Binding-site contacts:
Ligand atom OAB contacts residue GLY109 of chain 1.A at 2.7 Å (h-bond).
Ligand atom OAE contacts residue ASN110 of chain 1.A at 4.0 Å.
Ligand atom CAU contacts residue ILE105 of chain 1.A at 4.0 Å (hydrophobic).
Ligand atom PAY contacts residue ASP107 of chain 1.A at 3.9 Å.
Ligand atom OAA contacts residue ILE105 of chain 1.A at 3.7 Å.
Ligand atom PAY contacts residue GLY109 of chain 1.A at 3.8 Å.
Ligand atom CAN contacts residue ILE105 of chain 1.A at 3.9 Å (hydrophobic).
Ligand atom OAE contacts residue THR111 of chain 1.A at 2.8 Å (h-bond).
Ligand atom OAB contacts residue ASN110 of chain 1.A at 4.1 Å.
Ligand atom OAA contacts residue GLU155 of chain 1.A at 3.6 Å (salt-bridge).
Ligand atom NAS contacts residue LYS135 of chain 1.A at 4.0 Å.
Ligand atom OAB contacts residue ASP107 of chain 1.A at 3.2 Å (salt-bridge).
Ligand atom OAB contacts residue THR111 of chain 1.A at 4.0 Å.
Ligand atom NAR contacts residue VAL157 of chain 1.A at 2.7 Å (h-bond).
Ligand atom NAQ contacts residue PHE156 of chain 1.A at 3.7 Å.
Ligand atom OAA contacts residue PHE156 of chain 1.A at 3.5 Å.
Ligand atom NAR contacts residue ILE162 of chain 1.A at 3.7 Å.
Ligand atom NAS contacts residue ASP107 of chain 1.A at 3.0 Å (salt-bridge).
Ligand atom PAY contacts residue THR111 of chain 1.A at 3.8 Å.
Ligand atom PAY contacts residue SER108 of chain 1.A at 3.3 Å.
Ligand atom CAH contacts residue ILE162 of chain 1.A at 3.5 Å (hydrophobic).
Ligand atom OAB contacts residue SER108 of chain 1.A at 3.3 Å (h-bond).
Ligand atom OAE contacts residue SER108 of chain 1.A at 3.3 Å (h-bond).
Ligand atom OAA contacts residue VAL157 of chain 1.A at 2.9 Å (h-bond).
Ligand atom CAU contacts residue PHE156 of chain 1.A at 3.9 Å (hydrophobic).
Ligand atom OAG contacts residue ARG169 of chain 1.A at 3.9 Å.
Ligand atom NAR contacts residue PHE156 of chain 1.A at 3.5 Å.
Ligand atom OAD contacts residue ASP107 of chain 1.A at 3.2 Å.
Ligand atom OAD contacts residue SER108 of chain 1.A at 2.7 Å (h-bond).
Ligand atom OAG contacts residue ASP163 of chain 1.A at 3.6 Å (salt-bridge).
Ligand atom OAA contacts residue LYS135 of chain 1.A at 3.2 Å (salt-bridge).
Ligand atom CAH contacts residue VAL157 of chain 1.A at 3.4 Å (hydrophobic).
Ligand atom CAH contacts residue PHE156 of chain 1.A at 3.4 Å (hydrophobic).
Ligand atom OAB contacts residue ILE106 of chain 1.A at 4.0 Å.
Ligand atom CAH contacts residue ASP163 of chain 1.A at 3.4 Å.
Ligand atom OAD contacts residue GLY109 of chain 1.A at 4.0 Å.
Ligand atom CAW contacts residue PHE156 of chain 1.A at 4.0 Å (hydrophobic).
Ligand atom CAU contacts residue VAL157 of chain 1.A at 3.6 Å (hydrophobic).
Ligand atom NAQ contacts residue ASP163 of chain 1.A at 4.0 Å.
Ligand atom CAI contacts residue ASP107 of chain 1.A at 3.4 Å.

Sequence of chain 1.A:
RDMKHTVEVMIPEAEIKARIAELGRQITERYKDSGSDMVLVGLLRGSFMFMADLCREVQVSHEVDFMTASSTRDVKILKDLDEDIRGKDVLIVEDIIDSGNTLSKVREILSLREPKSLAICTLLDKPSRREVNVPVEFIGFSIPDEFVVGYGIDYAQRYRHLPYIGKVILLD

This small molecule binds to this protein.
Small molecule (SMILES): O=c1[nH]cnc2c(CN(CCCP(=O)(O)O)CCCP(=O)(O)O)c[nH]c12